Sequence of chain 1.A:
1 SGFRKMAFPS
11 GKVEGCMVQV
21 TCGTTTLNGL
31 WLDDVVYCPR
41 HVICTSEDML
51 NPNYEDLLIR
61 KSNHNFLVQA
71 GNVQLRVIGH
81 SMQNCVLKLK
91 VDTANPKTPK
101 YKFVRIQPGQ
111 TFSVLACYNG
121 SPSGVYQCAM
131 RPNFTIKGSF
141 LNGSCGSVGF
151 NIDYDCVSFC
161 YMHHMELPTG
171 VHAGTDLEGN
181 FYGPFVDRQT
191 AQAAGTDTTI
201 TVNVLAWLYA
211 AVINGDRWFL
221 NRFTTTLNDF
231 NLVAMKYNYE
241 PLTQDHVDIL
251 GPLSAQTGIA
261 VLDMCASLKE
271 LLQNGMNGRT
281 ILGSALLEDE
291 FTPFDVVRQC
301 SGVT

Binding-site contacts:
Ligand atom C2 contacts residue GLN189 of chain 2.A at 3.6 Å.
Ligand atom C11 contacts residue GLU166 of chain 2.A at 3.6 Å.
Ligand atom C11 contacts residue PHE140 of chain 2.A at 3.3 Å (hydrophobic).
Ligand atom C10 contacts residue HIS163 of chain 2.A at 3.4 Å.
Ligand atom C13 contacts residue ASN142 of chain 2.A at 3.6 Å.
Ligand atom C13 contacts residue LEU141 of chain 2.A at 3.6 Å (hydrophobic).
Ligand atom CL contacts residue HIS41 of chain 2.A at 3.1 Å.
Ligand atom N2 contacts residue PHE140 of chain 2.A at 3.9 Å.
Ligand atom O contacts residue GLN189 of chain 2.A at 3.6 Å.
Ligand atom C19 contacts residue HIS164 of chain 2.A at 3.3 Å.
Ligand atom C1 contacts residue ASP187 of chain 2.A at 3.8 Å.
Ligand atom C contacts residue HIS164 of chain 2.A at 3.7 Å.
Ligand atom C14 contacts residue ASN142 of chain 2.A at 3.6 Å.
Ligand atom N2 contacts residue GLU166 of chain 2.A at 3.8 Å.
Ligand atom C10 contacts residue CYS145 of chain 2.A at 3.7 Å (hydrophobic).
Ligand atom CL contacts residue HIS164 of chain 2.A at 3.4 Å.
Ligand atom C15 contacts residue ASN142 of chain 2.A at 3.6 Å.
Ligand atom C contacts residue MET165 of chain 2.A at 3.7 Å (hydrophobic).
Ligand atom O1 contacts residue ASN142 of chain 2.A at 3.8 Å.
Ligand atom C2 contacts residue MET49 of chain 2.A at 3.6 Å (hydrophobic).
Ligand atom C contacts residue MET49 of chain 2.A at 3.6 Å (hydrophobic).
Ligand atom C13 contacts residue GLU166 of chain 2.A at 3.9 Å.
Ligand atom O2 contacts residue MET165 of chain 2.A at 3.7 Å.
Ligand atom C1 contacts residue MET49 of chain 2.A at 3.4 Å (hydrophobic).
Ligand atom CL contacts residue ASP187 of chain 2.A at 3.3 Å.
Ligand atom C12 contacts residue LEU141 of chain 2.A at 3.7 Å (hydrophobic).
Ligand atom N2 contacts residue HIS163 of chain 2.A at 2.8 Å (h-bond).
Ligand atom N2 contacts residue SER144 of chain 2.A at 3.8 Å.
Ligand atom C12 contacts residue PHE140 of chain 2.A at 3.8 Å (hydrophobic).
Ligand atom C7 contacts residue CYS145 of chain 2.A at 3.5 Å (hydrophobic).
Ligand atom C1 contacts residue ARG188 of chain 2.A at 3.6 Å.
Ligand atom C11 contacts residue HIS163 of chain 2.A at 3.9 Å.
Ligand atom CL contacts residue MET165 of chain 2.A at 3.9 Å.
Ligand atom C1 contacts residue MET165 of chain 2.A at 3.4 Å (hydrophobic).
Ligand atom O1 contacts residue CYS145 of chain 2.A at 3.2 Å (h-bond).
Ligand atom O2 contacts residue GLU166 of chain 2.A at 2.9 Å (salt-bridge).
Ligand atom C2 contacts residue ARG188 of chain 2.A at 3.4 Å.
Ligand atom C13 contacts residue PHE140 of chain 2.A at 3.5 Å (hydrophobic).
Ligand atom C16 contacts residue ASN142 of chain 2.A at 3.4 Å.
Ligand atom C11 contacts residue LEU141 of chain 2.A at 3.7 Å (hydrophobic).

Sequence of chain 2.A:
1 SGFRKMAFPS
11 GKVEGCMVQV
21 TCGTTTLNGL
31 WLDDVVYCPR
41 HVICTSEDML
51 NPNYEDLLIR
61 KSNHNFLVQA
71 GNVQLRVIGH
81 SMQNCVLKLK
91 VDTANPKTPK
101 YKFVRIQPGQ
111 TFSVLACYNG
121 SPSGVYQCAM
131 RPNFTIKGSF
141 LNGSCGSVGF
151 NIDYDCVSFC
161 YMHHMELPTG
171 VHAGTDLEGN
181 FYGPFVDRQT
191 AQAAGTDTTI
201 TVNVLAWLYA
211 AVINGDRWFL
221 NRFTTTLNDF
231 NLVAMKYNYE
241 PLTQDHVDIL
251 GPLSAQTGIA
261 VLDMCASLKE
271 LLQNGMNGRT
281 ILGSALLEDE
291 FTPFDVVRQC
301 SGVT

A small-molecule ligand and the protein it binds are described below.
Small molecule (SMILES): O=C1N[C@]2(CCOc3ccc(Cl)cc32)C(=O)N1c1cncc2ccccc12